A small-molecule ligand and the protein it binds are described below.
Small molecule (SMILES): CC(=O)N[C@@H]1[C@@H](O)[C@H](O)[C@@H](CO)O[C@H]1O

Sequence of chain 1.B:
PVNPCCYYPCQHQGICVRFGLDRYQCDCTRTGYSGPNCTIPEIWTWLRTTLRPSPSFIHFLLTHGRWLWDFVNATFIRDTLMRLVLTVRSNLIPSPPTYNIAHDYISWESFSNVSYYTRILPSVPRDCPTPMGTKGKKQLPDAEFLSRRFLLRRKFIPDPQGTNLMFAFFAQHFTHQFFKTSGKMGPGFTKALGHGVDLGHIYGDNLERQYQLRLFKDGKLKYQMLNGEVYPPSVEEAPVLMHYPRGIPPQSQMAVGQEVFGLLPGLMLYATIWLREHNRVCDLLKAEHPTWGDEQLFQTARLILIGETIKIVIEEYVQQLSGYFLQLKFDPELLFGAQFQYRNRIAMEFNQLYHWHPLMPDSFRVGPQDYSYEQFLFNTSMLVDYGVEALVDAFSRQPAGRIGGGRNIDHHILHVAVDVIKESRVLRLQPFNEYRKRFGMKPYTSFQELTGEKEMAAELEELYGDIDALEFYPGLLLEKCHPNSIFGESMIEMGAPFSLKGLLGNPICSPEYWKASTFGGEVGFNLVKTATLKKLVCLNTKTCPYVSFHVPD

Binding-site contacts:
Ligand atom C7 contacts residue ASN37 of chain 1.B at 3.1 Å.
Ligand atom C4 contacts residue ASN37 of chain 1.B at 4.3 Å.
Ligand atom C6 contacts residue PRO9 of chain 1.B at 3.9 Å (hydrophobic).
Ligand atom O7 contacts residue THR39 of chain 1.B at 4.3 Å.
Ligand atom C1 contacts residue ASN37 of chain 1.B at 1.4 Å.
Ligand atom O6 contacts residue TYR7 of chain 1.B at 4.1 Å.
Ligand atom C8 contacts residue ASN37 of chain 1.B at 4.3 Å.
Ligand atom O6 contacts residue PRO9 of chain 1.B at 3.9 Å.
Ligand atom C4 contacts residue TYR24 of chain 1.B at 4.4 Å (hydrophobic).
Ligand atom C5 contacts residue ASN37 of chain 1.B at 3.7 Å.
Ligand atom N2 contacts residue ASN37 of chain 1.B at 2.9 Å (h-bond).
Ligand atom C6 contacts residue TYR24 of chain 1.B at 3.8 Å (hydrophobic).
Ligand atom O5 contacts residue TYR24 of chain 1.B at 3.2 Å (h-bond).
Ligand atom C2 contacts residue ASN37 of chain 1.B at 2.5 Å.
Ligand atom C5 contacts residue TYR24 of chain 1.B at 3.2 Å (hydrophobic).
Ligand atom O7 contacts residue ASN37 of chain 1.B at 3.1 Å (h-bond).
Ligand atom C8 contacts residue THR39 of chain 1.B at 4.2 Å.
Ligand atom C1 contacts residue TYR24 of chain 1.B at 3.4 Å (hydrophobic).
Ligand atom C3 contacts residue ASN37 of chain 1.B at 3.8 Å.
Ligand atom O5 contacts residue PRO9 of chain 1.B at 3.6 Å.
Ligand atom C5 contacts residue PRO9 of chain 1.B at 4.3 Å (hydrophobic).
Ligand atom O5 contacts residue ASN37 of chain 1.B at 2.4 Å (h-bond).